Binding-site contacts:
Ligand atom C21 contacts residue TYR27 of chain 1.B at 3.7 Å (hydrophobic).
Ligand atom C80 contacts residue LYS45 of chain 1.B at 3.7 Å.
Ligand atom C04 contacts residue THR93 of chain 1.B at 3.1 Å.
Ligand atom C11 contacts residue ALA43 of chain 1.B at 3.4 Å (hydrophobic).
Ligand atom C02 contacts residue LEU22 of chain 1.B at 3.8 Å (hydrophobic).
Ligand atom C08 contacts residue TYR27 of chain 1.B at 3.7 Å (hydrophobic).
Ligand atom C17 contacts residue LEU22 of chain 1.B at 3.7 Å (hydrophobic).
Ligand atom N14 contacts residue GLU90 of chain 1.B at 3.6 Å.
Ligand atom N15 contacts residue GLU90 of chain 1.B at 2.9 Å (salt-bridge).
Ligand atom N03 contacts residue MET92 of chain 1.B at 3.4 Å (h-bond).
Ligand atom C06 contacts residue GLY23 of chain 1.B at 3.7 Å.
Ligand atom C22 contacts residue PHE156 of chain 1.B at 3.7 Å (hydrophobic).
Ligand atom O81 contacts residue PHE156 of chain 1.B at 3.4 Å.
Ligand atom N15 contacts residue MET92 of chain 1.B at 3.6 Å (h-bond).
Ligand atom N03 contacts residue THR93 of chain 1.B at 3.8 Å.
Ligand atom C88 contacts residue PHE156 of chain 1.B at 3.7 Å (hydrophobic).
Ligand atom N82 contacts residue PHE156 of chain 1.B at 3.6 Å.
Ligand atom C10 contacts residue LEU144 of chain 1.B at 3.6 Å (hydrophobic).
Ligand atom N15 contacts residue ALA43 of chain 1.B at 3.3 Å.
Ligand atom N15 contacts residue THR89 of chain 1.B at 3.8 Å.
Ligand atom N15 contacts residue LEU144 of chain 1.B at 3.6 Å.
Ligand atom N14 contacts residue PHE91 of chain 1.B at 3.6 Å.
Ligand atom C12 contacts residue LEU144 of chain 1.B at 3.5 Å (hydrophobic).
Ligand atom N14 contacts residue ALA43 of chain 1.B at 3.7 Å.
Ligand atom C16 contacts residue MET92 of chain 1.B at 3.3 Å (hydrophobic).
Ligand atom C21 contacts residue ASN142 of chain 1.B at 3.3 Å.
Ligand atom C01 contacts residue TYR27 of chain 1.B at 3.7 Å (hydrophobic).
Ligand atom C09 contacts residue TYR27 of chain 1.B at 3.6 Å (hydrophobic).
Ligand atom C20 contacts residue TYR27 of chain 1.B at 3.5 Å (hydrophobic).
Ligand atom C02 contacts residue GLY95 of chain 1.B at 3.6 Å.
Ligand atom N14 contacts residue MET92 of chain 1.B at 2.8 Å (h-bond).
Ligand atom C04 contacts residue GLY95 of chain 1.B at 3.7 Å.
Ligand atom N82 contacts residue LYS45 of chain 1.B at 3.3 Å.
Ligand atom C20 contacts residue ALA154 of chain 1.B at 3.8 Å (hydrophobic).
Ligand atom C80 contacts residue PHE156 of chain 1.B at 3.4 Å (hydrophobic).
Ligand atom N03 contacts residue GLY95 of chain 1.B at 3.5 Å (h-bond).
Ligand atom C88 contacts residue LYS45 of chain 1.B at 3.5 Å.
Ligand atom C11 contacts residue LEU144 of chain 1.B at 3.3 Å (hydrophobic).
Ligand atom C17 contacts residue TYR27 of chain 1.B at 3.5 Å (hydrophobic).
Ligand atom C12 contacts residue THR89 of chain 1.B at 3.5 Å.

Sequence of chain 1.B:
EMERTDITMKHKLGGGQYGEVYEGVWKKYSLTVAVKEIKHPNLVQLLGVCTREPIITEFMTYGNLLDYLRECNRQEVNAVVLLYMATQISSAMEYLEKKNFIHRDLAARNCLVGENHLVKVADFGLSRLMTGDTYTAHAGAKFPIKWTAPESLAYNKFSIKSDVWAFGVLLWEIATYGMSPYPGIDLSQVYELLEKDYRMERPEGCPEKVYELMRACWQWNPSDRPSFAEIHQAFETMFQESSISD

A small-molecule ligand and the protein it binds are described below.
Small molecule (SMILES): CNC(=O)c1ccccc1Sc1ccc2c(/C=C/c3ccccn3)[nH]nc2c1